Sequence of chain 1.A:
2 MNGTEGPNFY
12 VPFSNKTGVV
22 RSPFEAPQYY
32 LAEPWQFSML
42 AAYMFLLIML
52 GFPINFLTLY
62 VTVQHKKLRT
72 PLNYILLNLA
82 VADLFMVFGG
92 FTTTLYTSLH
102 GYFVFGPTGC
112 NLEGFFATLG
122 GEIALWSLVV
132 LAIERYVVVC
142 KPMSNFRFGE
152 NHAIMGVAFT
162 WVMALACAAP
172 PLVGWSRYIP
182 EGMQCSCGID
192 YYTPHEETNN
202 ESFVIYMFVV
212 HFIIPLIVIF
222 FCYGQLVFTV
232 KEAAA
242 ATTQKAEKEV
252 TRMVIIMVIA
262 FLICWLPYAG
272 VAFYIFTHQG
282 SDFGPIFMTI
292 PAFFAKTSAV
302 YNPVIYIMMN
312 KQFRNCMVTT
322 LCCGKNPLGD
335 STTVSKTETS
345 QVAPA

Sequence of chain 2.B:
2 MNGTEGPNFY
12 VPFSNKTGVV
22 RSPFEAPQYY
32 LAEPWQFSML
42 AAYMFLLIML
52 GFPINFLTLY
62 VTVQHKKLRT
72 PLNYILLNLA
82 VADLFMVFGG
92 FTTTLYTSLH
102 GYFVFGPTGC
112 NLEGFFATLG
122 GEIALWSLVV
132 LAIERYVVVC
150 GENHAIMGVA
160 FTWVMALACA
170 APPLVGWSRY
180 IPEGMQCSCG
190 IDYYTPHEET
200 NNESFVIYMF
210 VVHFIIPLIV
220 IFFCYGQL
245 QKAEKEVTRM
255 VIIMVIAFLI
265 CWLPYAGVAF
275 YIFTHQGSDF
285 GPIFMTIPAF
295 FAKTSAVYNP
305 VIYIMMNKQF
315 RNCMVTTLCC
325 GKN

Binding-site contacts:
Ligand atom O5 contacts residue NAG1 of chain 1.C at 3.5 Å (h-bond).
Ligand atom C8 contacts residue THR18 of chain 1.A at 3.0 Å.
Ligand atom C2 contacts residue ASN16 of chain 2.B at 2.6 Å.
Ligand atom O7 contacts residue THR5 of chain 2.B at 4.2 Å.
Ligand atom C1 contacts residue GLY19 of chain 2.B at 3.3 Å.
Ligand atom C3 contacts residue ASN16 of chain 2.B at 4.0 Å.
Ligand atom C7 contacts residue VAL21 of chain 2.B at 3.6 Å (hydrophobic).
Ligand atom O6 contacts residue ARG22 of chain 2.B at 4.1 Å.
Ligand atom C5 contacts residue LYS17 of chain 1.A at 3.9 Å.
Ligand atom C6 contacts residue NAG1 of chain 1.C at 3.1 Å.
Ligand atom O7 contacts residue VAL21 of chain 2.B at 3.9 Å.
Ligand atom N2 contacts residue VAL21 of chain 2.B at 2.6 Å (h-bond).
Ligand atom C7 contacts residue THR5 of chain 2.B at 3.8 Å.
Ligand atom O5 contacts residue ASN16 of chain 2.B at 2.5 Å (h-bond).
Ligand atom N2 contacts residue LYS17 of chain 1.A at 4.1 Å.
Ligand atom C3 contacts residue VAL21 of chain 2.B at 3.8 Å (hydrophobic).
Ligand atom C5 contacts residue NAG1 of chain 1.C at 3.9 Å.
Ligand atom C8 contacts residue ASN16 of chain 2.B at 3.4 Å.
Ligand atom N2 contacts residue ASN16 of chain 2.B at 3.0 Å (h-bond).
Ligand atom C2 contacts residue VAL21 of chain 2.B at 3.5 Å (hydrophobic).
Ligand atom C1 contacts residue VAL21 of chain 2.B at 3.6 Å (hydrophobic).
Ligand atom C5 contacts residue ASN16 of chain 2.B at 3.7 Å.
Ligand atom C6 contacts residue GLY19 of chain 2.B at 3.6 Å.
Ligand atom O6 contacts residue NAG1 of chain 1.C at 3.3 Å (h-bond).
Ligand atom O6 contacts residue GLY19 of chain 2.B at 3.3 Å.
Ligand atom O2 contacts residue LYS17 of chain 1.A at 3.7 Å.
Ligand atom O5 contacts residue GLY19 of chain 2.B at 3.0 Å.
Ligand atom C4 contacts residue LYS17 of chain 1.A at 4.1 Å.
Ligand atom C8 contacts residue THR5 of chain 2.B at 3.0 Å.
Ligand atom C1 contacts residue ASN16 of chain 2.B at 1.6 Å.
Ligand atom C7 contacts residue LYS17 of chain 1.A at 3.6 Å.
Ligand atom O1 contacts residue LYS17 of chain 1.A at 3.4 Å (salt-bridge).
Ligand atom C7 contacts residue ASN16 of chain 2.B at 3.6 Å.
Ligand atom O7 contacts residue ARG22 of chain 2.B at 4.2 Å.
Ligand atom C5 contacts residue GLY19 of chain 2.B at 3.2 Å.
Ligand atom O4 contacts residue LYS17 of chain 1.A at 3.3 Å.
Ligand atom C8 contacts residue GLY19 of chain 1.A at 4.1 Å.
Ligand atom C2 contacts residue LYS17 of chain 1.A at 4.0 Å.
Ligand atom C6 contacts residue LYS17 of chain 1.A at 4.2 Å.
Ligand atom C8 contacts residue LYS17 of chain 1.A at 2.6 Å.

A small-molecule ligand and the protein it binds are described below.
Small molecule (SMILES): CC(=O)N[C@H]1CO[C@H](CO)[C@@H](O[C@]2(O)O[C@H](CO)[C@@H](O[C@]3(O)O[C@H](CO)[C@@H](O)[C@H](O[C@]4(O)O[C@H](CO)[C@@H](O)[C@H](O)[C@@H]4O)[C@@H]3O)[C@H](O)[C@H]2NC(C)=O)[C@@H]1O